This protein binds this small molecule.
Small molecule (SMILES): [H]/N=C(/NCC)NC(=O)Nc1c(CC)cccc1CC

Binding-site contacts:
Ligand atom C05 contacts residue TYR272 of chain 1.A at 3.2 Å (hydrophobic).
Ligand atom C03 contacts residue TYR272 of chain 1.A at 3.7 Å (hydrophobic).
Ligand atom C02 contacts residue TYR272 of chain 1.A at 3.9 Å (hydrophobic).
Ligand atom C01 contacts residue ILE176 of chain 1.A at 3.8 Å (hydrophobic).
Ligand atom C05 contacts residue LEU273 of chain 1.A at 3.6 Å (hydrophobic).
Ligand atom C01 contacts residue CYS276 of chain 1.A at 3.8 Å (hydrophobic).
Ligand atom C14 contacts residue NO31 of chain 1.D at 3.5 Å.
Ligand atom N15 contacts residue TYR40 of chain 1.A at 3.9 Å.
Ligand atom N18 contacts residue GLU147 of chain 1.A at 3.5 Å (salt-bridge).
Ligand atom C08 contacts residue TRP246 of chain 1.A at 3.6 Å (hydrophobic).
Ligand atom C09 contacts residue TRP246 of chain 1.A at 3.9 Å (hydrophobic).
Ligand atom C04 contacts residue CYS276 of chain 1.A at 3.9 Å (hydrophobic).
Ligand atom C01 contacts residue PHE280 of chain 1.A at 3.8 Å (hydrophobic).
Ligand atom N13 contacts residue TYR239 of chain 1.A at 3.5 Å (h-bond).
Ligand atom N11 contacts residue TYR239 of chain 1.A at 2.9 Å (h-bond).
Ligand atom C09 contacts residue TYR40 of chain 1.A at 3.9 Å (hydrophobic).
Ligand atom C06 contacts residue TYR272 of chain 1.A at 3.9 Å (hydrophobic).
Ligand atom C08 contacts residue TYR40 of chain 1.A at 3.4 Å (hydrophobic).
Ligand atom C12 contacts residue TYR40 of chain 1.A at 3.5 Å (hydrophobic).
Ligand atom N13 contacts residue NO31 of chain 1.D at 3.0 Å (h-bond).
Ligand atom C04 contacts residue LEU243 of chain 1.A at 3.7 Å (hydrophobic).
Ligand atom C06 contacts residue LEU273 of chain 1.A at 3.7 Å (hydrophobic).
Ligand atom C14 contacts residue GLY144 of chain 1.A at 3.8 Å.
Ligand atom C04 contacts residue TYR272 of chain 1.A at 3.4 Å (hydrophobic).
Ligand atom N13 contacts residue TYR40 of chain 1.A at 3.3 Å (h-bond).
Ligand atom C09 contacts residue PHE33 of chain 1.A at 3.8 Å (hydrophobic).
Ligand atom C12 contacts residue TYR239 of chain 1.A at 3.8 Å (hydrophobic).
Ligand atom C16 contacts residue GLY144 of chain 1.A at 3.2 Å.
Ligand atom C10 contacts residue TRP246 of chain 1.A at 3.9 Å (hydrophobic).
Ligand atom C10 contacts residue TYR239 of chain 1.A at 3.8 Å (hydrophobic).
Ligand atom C17 contacts residue GLU147 of chain 1.A at 3.7 Å.
Ligand atom C17 contacts residue GLY144 of chain 1.A at 3.6 Å.
Ligand atom N18 contacts residue GLY144 of chain 1.A at 2.9 Å (h-bond).
Ligand atom C14 contacts residue TYR40 of chain 1.A at 3.9 Å (hydrophobic).
Ligand atom C05 contacts residue LEU243 of chain 1.A at 3.9 Å (hydrophobic).
Ligand atom N11 contacts residue TYR40 of chain 1.A at 3.3 Å (h-bond).
Ligand atom N18 contacts residue NO31 of chain 1.D at 3.0 Å (h-bond).
Ligand atom C02 contacts residue TYR239 of chain 1.A at 3.9 Å (hydrophobic).
Ligand atom C07 contacts residue TRP246 of chain 1.A at 3.5 Å (hydrophobic).
Ligand atom C02 contacts residue ILE176 of chain 1.A at 3.7 Å (hydrophobic).

Sequence of chain 1.A:
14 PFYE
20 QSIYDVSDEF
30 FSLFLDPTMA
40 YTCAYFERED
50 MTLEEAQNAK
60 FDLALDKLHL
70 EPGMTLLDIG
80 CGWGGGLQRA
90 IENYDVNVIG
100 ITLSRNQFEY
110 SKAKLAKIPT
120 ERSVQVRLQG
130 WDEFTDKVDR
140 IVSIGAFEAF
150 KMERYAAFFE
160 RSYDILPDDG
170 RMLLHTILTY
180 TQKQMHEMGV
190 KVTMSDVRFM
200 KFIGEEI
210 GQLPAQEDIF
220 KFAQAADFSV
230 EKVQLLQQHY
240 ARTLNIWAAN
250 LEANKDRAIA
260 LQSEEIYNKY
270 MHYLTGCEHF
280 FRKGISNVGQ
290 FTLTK